The small molecule below binds the protein below.
Small molecule (SMILES): CC(=O)N[C@H]1[C@H](O[C@H]2[C@H](O)[C@@H](NC(C)=O)CO[C@@H]2CO)O[C@H](CO)[C@@H](O[C@@H]2O[C@H](CO)[C@@H](O)[C@H](O[C@H]3O[C@H](CO)[C@@H](O)[C@H](O)[C@@H]3O)[C@@H]2O)[C@@H]1O

Binding-site contacts:
Ligand atom O6 contacts residue ARG52 of chain 1.D at 3.9 Å.
Ligand atom C7 contacts residue ASN30 of chain 1.D at 3.7 Å.
Ligand atom C3 contacts residue ASN246 of chain 1.G at 3.8 Å.
Ligand atom C6 contacts residue TYR111 of chain 1.C at 3.3 Å (hydrophobic).
Ligand atom C5 contacts residue TYR111 of chain 1.C at 4.0 Å (hydrophobic).
Ligand atom C2 contacts residue ASN246 of chain 1.G at 2.5 Å.
Ligand atom O6 contacts residue TYR111 of chain 1.C at 4.2 Å.
Ligand atom C7 contacts residue PHE90 of chain 1.D at 3.9 Å (hydrophobic).
Ligand atom O5 contacts residue GLU245 of chain 1.G at 3.9 Å.
Ligand atom O6 contacts residue ASP49 of chain 1.D at 2.5 Å (salt-bridge).
Ligand atom C5 contacts residue ASN246 of chain 1.G at 3.6 Å.
Ligand atom C8 contacts residue PHE90 of chain 1.D at 3.5 Å (hydrophobic).
Ligand atom C4 contacts residue ASN246 of chain 1.G at 4.2 Å.
Ligand atom O5 contacts residue ASN246 of chain 1.G at 2.3 Å (h-bond).
Ligand atom C5 contacts residue SER51 of chain 1.D at 4.1 Å.
Ligand atom O4 contacts residue SER51 of chain 1.D at 3.2 Å (h-bond).
Ligand atom C7 contacts residue ASN246 of chain 1.G at 3.9 Å.
Ligand atom C8 contacts residue THR206 of chain 1.G at 3.9 Å.
Ligand atom N2 contacts residue ASN246 of chain 1.G at 3.0 Å (h-bond).
Ligand atom O7 contacts residue ALA31 of chain 1.D at 2.7 Å (h-bond).
Ligand atom C8 contacts residue ASN30 of chain 1.D at 4.4 Å.
Ligand atom C7 contacts residue ALA31 of chain 1.D at 3.7 Å (hydrophobic).
Ligand atom C1 contacts residue ASN30 of chain 1.D at 4.5 Å.
Ligand atom N2 contacts residue PHE90 of chain 1.D at 4.0 Å.
Ligand atom C1 contacts residue ASN246 of chain 1.G at 1.4 Å.
Ligand atom O3 contacts residue ASP49 of chain 1.D at 4.1 Å.
Ligand atom N2 contacts residue ASN30 of chain 1.D at 4.1 Å.
Ligand atom O7 contacts residue LYS67 of chain 1.G at 2.7 Å (salt-bridge).
Ligand atom C6 contacts residue GLU245 of chain 1.G at 4.1 Å.
Ligand atom C8 contacts residue LYS67 of chain 1.G at 3.8 Å.
Ligand atom C5 contacts residue GLU245 of chain 1.G at 4.2 Å.
Ligand atom O7 contacts residue ASN246 of chain 1.G at 4.3 Å.
Ligand atom O6 contacts residue SER51 of chain 1.D at 3.9 Å.
Ligand atom O7 contacts residue ASN30 of chain 1.D at 3.5 Å (h-bond).
Ligand atom C8 contacts residue ASN64 of chain 1.G at 4.2 Å.
Ligand atom C2 contacts residue ASN30 of chain 1.D at 4.2 Å.
Ligand atom C8 contacts residue ALA31 of chain 1.D at 3.9 Å (hydrophobic).
Ligand atom C6 contacts residue ASP49 of chain 1.D at 3.6 Å.
Ligand atom C4 contacts residue SER51 of chain 1.D at 4.2 Å.
Ligand atom C7 contacts residue LYS67 of chain 1.G at 3.5 Å.

Sequence of chain 1.G:
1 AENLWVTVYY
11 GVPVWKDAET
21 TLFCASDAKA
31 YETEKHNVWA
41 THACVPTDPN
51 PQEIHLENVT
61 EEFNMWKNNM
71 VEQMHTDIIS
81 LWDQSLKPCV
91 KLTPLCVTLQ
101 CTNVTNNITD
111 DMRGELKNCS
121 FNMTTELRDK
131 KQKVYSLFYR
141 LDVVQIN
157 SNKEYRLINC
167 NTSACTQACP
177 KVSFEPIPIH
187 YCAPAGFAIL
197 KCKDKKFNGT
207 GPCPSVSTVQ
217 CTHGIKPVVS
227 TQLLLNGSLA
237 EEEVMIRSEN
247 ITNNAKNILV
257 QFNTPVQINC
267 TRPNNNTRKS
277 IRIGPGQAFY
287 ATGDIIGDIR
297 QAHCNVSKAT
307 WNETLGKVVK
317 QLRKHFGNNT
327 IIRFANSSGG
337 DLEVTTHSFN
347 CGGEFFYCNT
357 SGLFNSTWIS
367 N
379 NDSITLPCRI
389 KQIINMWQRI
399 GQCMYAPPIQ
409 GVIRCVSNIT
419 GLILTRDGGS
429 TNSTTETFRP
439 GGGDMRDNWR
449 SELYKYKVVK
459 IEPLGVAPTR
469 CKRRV

Sequence of chain 1.D:
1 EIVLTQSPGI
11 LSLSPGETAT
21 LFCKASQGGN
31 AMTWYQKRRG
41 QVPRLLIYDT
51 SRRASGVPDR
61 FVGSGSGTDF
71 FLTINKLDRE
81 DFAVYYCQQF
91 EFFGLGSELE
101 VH

Sequence of chain 1.C:
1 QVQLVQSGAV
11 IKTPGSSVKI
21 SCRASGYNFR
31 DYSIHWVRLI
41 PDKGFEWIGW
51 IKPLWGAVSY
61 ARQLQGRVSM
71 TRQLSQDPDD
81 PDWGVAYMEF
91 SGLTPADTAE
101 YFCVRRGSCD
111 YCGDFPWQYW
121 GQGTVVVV